Binding-site contacts:
Ligand atom N17 contacts residue TYR439 of chain 1.A at 2.8 Å.
Ligand atom C37 contacts residue PRO298 of chain 1.A at 4.0 Å (hydrophobic).
Ligand atom C36 contacts residue VAL300 of chain 1.A at 3.8 Å (hydrophobic).
Ligand atom C34 contacts residue GLU325 of chain 1.A at 3.6 Å.
Ligand atom C39 contacts residue PRO298 of chain 1.A at 3.9 Å (hydrophobic).
Ligand atom C42 contacts residue GLY319 of chain 1.A at 3.8 Å.
Ligand atom C38 contacts residue PRO298 of chain 1.A at 4.0 Å (hydrophobic).
Ligand atom C01 contacts residue HEM1 of chain 1.C at 3.5 Å.
Ligand atom C37 contacts residue HEM1 of chain 1.C at 4.0 Å.
Ligand atom C42 contacts residue HEM1 of chain 1.C at 3.5 Å.
Ligand atom C02 contacts residue VAL300 of chain 1.A at 4.0 Å (hydrophobic).
Ligand atom C38 contacts residue HEM1 of chain 1.C at 3.4 Å.
Ligand atom C06 contacts residue HEM1 of chain 1.C at 3.4 Å.
Ligand atom N41 contacts residue GLU325 of chain 1.A at 2.8 Å (salt-bridge).
Ligand atom C05 contacts residue HEM1 of chain 1.C at 3.0 Å.
Ligand atom N17 contacts residue LEU69 of chain 1.A at 3.4 Å.
Ligand atom N02 contacts residue VAL300 of chain 1.A at 3.8 Å.
Ligand atom C18 contacts residue ASN302 of chain 1.A at 4.0 Å.
Ligand atom C42 contacts residue PHE317 of chain 1.A at 3.5 Å (hydrophobic).
Ligand atom C39 contacts residue GLU325 of chain 1.A at 3.6 Å.
Ligand atom N41 contacts residue TRP320 of chain 1.A at 2.8 Å (h-bond).
Ligand atom C34 contacts residue HEM1 of chain 1.C at 3.5 Å.
Ligand atom C08 contacts residue HEM1 of chain 1.C at 2.9 Å.
Ligand atom C39 contacts residue HEM1 of chain 1.C at 3.6 Å.
Ligand atom N41 contacts residue HEM1 of chain 1.C at 3.3 Å.
Ligand atom N40 contacts residue HEM1 of chain 1.C at 4.0 Å.
Ligand atom C42 contacts residue PRO298 of chain 1.A at 3.8 Å (hydrophobic).
Ligand atom N41 contacts residue TYR321 of chain 1.A at 3.6 Å.
Ligand atom C11 contacts residue TYR439 of chain 1.A at 3.3 Å (hydrophobic).
Ligand atom N41 contacts residue PRO298 of chain 1.A at 3.9 Å.
Ligand atom C08 contacts residue TRP411 of chain 1.A at 3.9 Å (hydrophobic).
Ligand atom N02 contacts residue ASN302 of chain 1.A at 4.0 Å.
Ligand atom C09 contacts residue HEM1 of chain 1.C at 3.9 Å.
Ligand atom C39 contacts residue TRP320 of chain 1.A at 3.8 Å (hydrophobic).
Ligand atom N12 contacts residue TYR439 of chain 1.A at 3.6 Å.
Ligand atom C35 contacts residue GLU325 of chain 1.A at 3.6 Å.
Ligand atom C03 contacts residue VAL300 of chain 1.A at 3.3 Å (hydrophobic).
Ligand atom N40 contacts residue GLU325 of chain 1.A at 2.7 Å (salt-bridge).
Ligand atom C16 contacts residue TYR439 of chain 1.A at 3.9 Å (hydrophobic).
Ligand atom C38 contacts residue TRP320 of chain 1.A at 4.0 Å (hydrophobic).

Sequence of chain 1.A:
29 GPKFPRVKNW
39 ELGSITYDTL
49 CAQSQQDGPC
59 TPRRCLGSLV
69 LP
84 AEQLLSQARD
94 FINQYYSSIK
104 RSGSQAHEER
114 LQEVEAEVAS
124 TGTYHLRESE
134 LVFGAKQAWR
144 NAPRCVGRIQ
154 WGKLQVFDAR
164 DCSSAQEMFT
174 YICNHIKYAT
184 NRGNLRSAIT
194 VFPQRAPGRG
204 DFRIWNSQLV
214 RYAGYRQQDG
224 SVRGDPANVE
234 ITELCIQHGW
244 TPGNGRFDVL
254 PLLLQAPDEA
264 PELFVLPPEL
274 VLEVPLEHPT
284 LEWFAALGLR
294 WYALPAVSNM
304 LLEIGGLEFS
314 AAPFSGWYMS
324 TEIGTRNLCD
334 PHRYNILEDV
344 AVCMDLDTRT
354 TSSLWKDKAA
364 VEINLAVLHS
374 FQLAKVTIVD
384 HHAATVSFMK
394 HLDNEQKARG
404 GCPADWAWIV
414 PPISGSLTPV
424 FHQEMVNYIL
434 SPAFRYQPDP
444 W

A protein and the small-molecule ligand that binds it are described below.
Small molecule (SMILES): Cc1cc(N)nc(CCc2cc(N)cc(CCc3cc(C)cc(N)n3)c2)c1